This protein binds this small molecule.
Small molecule (SMILES): C[C@@H](N1CN([C@H]2c3ccccc3CSc3ccccc32)n2ccc(=O)c(O)c2C1=O)C(F)(F)F

Binding-site contacts:
Ligand atom C01 contacts residue MN1 of chain 2.B at 2.6 Å.
Ligand atom O18 contacts residue GLU81 of chain 2.A at 3.1 Å (salt-bridge).
Ligand atom C49 contacts residue HIS61 of chain 2.A at 3.5 Å.
Ligand atom C08 contacts residue GLU120 of chain 2.A at 3.5 Å.
Ligand atom O15 contacts residue GLU81 of chain 2.A at 3.5 Å (salt-bridge).
Ligand atom F28 contacts residue LEU107 of chain 2.A at 3.7 Å.
Ligand atom C02 contacts residue LYS135 of chain 2.A at 3.8 Å.
Ligand atom C49 contacts residue ILE58 of chain 2.A at 3.8 Å (hydrophobic).
Ligand atom O15 contacts residue GLU120 of chain 2.A at 3.2 Å (salt-bridge).
Ligand atom F28 contacts residue TYR44 of chain 2.A at 3.8 Å.
Ligand atom C51 contacts residue ALA57 of chain 2.A at 3.6 Å (hydrophobic).
Ligand atom O17 contacts residue HIS61 of chain 2.A at 2.9 Å (h-bond).
Ligand atom C08 contacts residue HIS61 of chain 2.A at 3.8 Å.
Ligand atom C01 contacts residue HIS61 of chain 2.A at 3.5 Å.
Ligand atom C07 contacts residue MN1 of chain 2.C at 3.6 Å.
Ligand atom C23 contacts residue TYR44 of chain 2.A at 3.5 Å (hydrophobic).
Ligand atom O15 contacts residue HIS61 of chain 2.A at 3.4 Å.
Ligand atom O17 contacts residue ILE121 of chain 2.A at 2.8 Å (h-bond).
Ligand atom C08 contacts residue MN1 of chain 2.B at 2.9 Å.
Ligand atom C08 contacts residue MN1 of chain 2.C at 3.1 Å.
Ligand atom C51 contacts residue ILE58 of chain 2.A at 3.6 Å (hydrophobic).
Ligand atom C47 contacts residue ILE58 of chain 2.A at 3.9 Å (hydrophobic).
Ligand atom F29 contacts residue LEU107 of chain 2.A at 3.8 Å.
Ligand atom C43 contacts residue TYR44 of chain 2.A at 3.8 Å (hydrophobic).
Ligand atom C30 contacts residue ILE58 of chain 2.A at 3.9 Å (hydrophobic).
Ligand atom O18 contacts residue MN1 of chain 2.C at 2.1 Å.
Ligand atom O15 contacts residue ASP109 of chain 2.A at 2.9 Å (salt-bridge).
Ligand atom O17 contacts residue ASP109 of chain 2.A at 3.9 Å.
Ligand atom C01 contacts residue LYS135 of chain 2.A at 3.4 Å.
Ligand atom O17 contacts residue LYS135 of chain 2.A at 3.3 Å (salt-bridge).
Ligand atom C14 contacts residue MN1 of chain 2.C at 3.1 Å.
Ligand atom C01 contacts residue GLU120 of chain 2.A at 3.3 Å.
Ligand atom C02 contacts residue TYR131 of chain 2.A at 3.4 Å (hydrophobic).
Ligand atom O15 contacts residue MN1 of chain 2.C at 2.0 Å.
Ligand atom C43 contacts residue ALA40 of chain 2.A at 3.8 Å (hydrophobic).
Ligand atom C53 contacts residue ILE58 of chain 2.A at 3.5 Å (hydrophobic).
Ligand atom C31 contacts residue ILE58 of chain 2.A at 3.7 Å (hydrophobic).
Ligand atom O17 contacts residue GLU120 of chain 2.A at 2.6 Å (salt-bridge).
Ligand atom O17 contacts residue MN1 of chain 2.B at 1.9 Å.
Ligand atom O15 contacts residue MN1 of chain 2.B at 2.4 Å.

Sequence of chain 2.A:
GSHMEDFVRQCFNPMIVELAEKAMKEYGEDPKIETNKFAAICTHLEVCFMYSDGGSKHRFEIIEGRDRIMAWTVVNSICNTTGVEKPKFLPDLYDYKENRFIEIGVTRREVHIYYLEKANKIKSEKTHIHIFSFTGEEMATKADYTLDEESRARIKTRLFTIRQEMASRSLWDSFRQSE